The small molecule below binds the protein below.
Small molecule (SMILES): O=C([O-])C(=O)[O-]

Sequence of chain 1.D:
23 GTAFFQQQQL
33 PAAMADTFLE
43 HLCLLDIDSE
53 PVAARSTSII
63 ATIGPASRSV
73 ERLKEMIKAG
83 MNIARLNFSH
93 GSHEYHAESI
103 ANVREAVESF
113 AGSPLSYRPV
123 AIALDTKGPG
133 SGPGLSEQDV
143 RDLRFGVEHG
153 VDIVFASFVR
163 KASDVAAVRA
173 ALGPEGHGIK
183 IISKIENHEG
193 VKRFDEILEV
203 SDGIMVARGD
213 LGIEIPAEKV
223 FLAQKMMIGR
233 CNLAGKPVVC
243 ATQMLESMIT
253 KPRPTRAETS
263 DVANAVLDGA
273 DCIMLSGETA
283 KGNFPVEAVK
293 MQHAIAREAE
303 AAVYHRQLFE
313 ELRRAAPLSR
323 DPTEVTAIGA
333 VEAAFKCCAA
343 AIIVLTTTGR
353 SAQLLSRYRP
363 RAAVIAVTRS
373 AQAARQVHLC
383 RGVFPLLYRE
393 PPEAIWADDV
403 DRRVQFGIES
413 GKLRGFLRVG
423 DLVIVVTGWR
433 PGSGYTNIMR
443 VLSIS

Binding-site contacts:
Ligand atom O1 contacts residue ALA209 of chain 1.D at 4.3 Å.
Ligand atom C1 contacts residue GLU188 of chain 1.D at 4.0 Å.
Ligand atom C2 contacts residue GLY211 of chain 1.D at 3.8 Å.
Ligand atom O1 contacts residue ASP212 of chain 1.D at 4.3 Å.
Ligand atom O1 contacts residue LYS186 of chain 1.D at 2.8 Å (salt-bridge).
Ligand atom O4 contacts residue ALA209 of chain 1.D at 3.4 Å.
Ligand atom O2 contacts residue GLU188 of chain 1.D at 2.9 Å (salt-bridge).
Ligand atom O3 contacts residue LYS186 of chain 1.D at 4.0 Å.
Ligand atom C1 contacts residue ALA209 of chain 1.D at 3.9 Å (hydrophobic).
Ligand atom O2 contacts residue ALA209 of chain 1.D at 3.8 Å.
Ligand atom O3 contacts residue MET207 of chain 1.D at 4.2 Å.
Ligand atom O3 contacts residue MG1 of chain 1.X at 4.3 Å.
Ligand atom O3 contacts residue ALA209 of chain 1.D at 4.4 Å.
Ligand atom O1 contacts residue GLU188 of chain 1.D at 3.5 Å (salt-bridge).
Ligand atom O1 contacts residue ARG87 of chain 1.D at 4.3 Å.
Ligand atom O4 contacts residue ARG210 of chain 1.D at 3.6 Å.
Ligand atom C1 contacts residue THR244 of chain 1.D at 4.1 Å.
Ligand atom O4 contacts residue ASP212 of chain 1.D at 4.0 Å.
Ligand atom O2 contacts residue MG1 of chain 1.X at 2.3 Å.
Ligand atom O2 contacts residue ASP212 of chain 1.D at 3.0 Å (salt-bridge).
Ligand atom C1 contacts residue MG1 of chain 1.X at 3.0 Å.
Ligand atom O2 contacts residue GLY211 of chain 1.D at 3.8 Å.
Ligand atom O4 contacts residue THR244 of chain 1.D at 2.5 Å (h-bond).
Ligand atom O3 contacts residue ARG87 of chain 1.D at 3.9 Å.
Ligand atom C2 contacts residue GLU188 of chain 1.D at 3.7 Å.
Ligand atom C2 contacts residue ALA209 of chain 1.D at 3.5 Å (hydrophobic).
Ligand atom C2 contacts residue THR244 of chain 1.D at 3.6 Å.
Ligand atom O3 contacts residue THR244 of chain 1.D at 3.6 Å.
Ligand atom O4 contacts residue MG1 of chain 1.X at 4.2 Å.
Ligand atom O4 contacts residue GLY211 of chain 1.D at 3.0 Å (h-bond).
Ligand atom C2 contacts residue MG1 of chain 1.X at 3.1 Å.
Ligand atom O3 contacts residue MET276 of chain 1.D at 3.9 Å.
Ligand atom C2 contacts residue ARG210 of chain 1.D at 4.5 Å.
Ligand atom O1 contacts residue MG1 of chain 1.X at 2.3 Å.
Ligand atom C2 contacts residue ASP212 of chain 1.D at 3.9 Å.
Ligand atom C1 contacts residue LYS186 of chain 1.D at 3.7 Å.